A protein and the small-molecule ligand that binds it are described below.
Small molecule (SMILES): [H]/N=C(/NCCC[C@H](N)C(=O)O)NP(=O)(O)O

Binding-site contacts:
Ligand atom O2P contacts residue PRO325 of chain 1.B at 3.6 Å.
Ligand atom CG contacts residue ASP342 of chain 1.B at 3.7 Å.
Ligand atom P contacts residue ARG341 of chain 1.B at 3.5 Å.
Ligand atom NH2 contacts residue ASP342 of chain 1.B at 2.6 Å (salt-bridge).
Ligand atom O1P contacts residue ARG345 of chain 1.B at 3.7 Å.
Ligand atom NH2 contacts residue PRO338 of chain 1.B at 3.9 Å.
Ligand atom CA contacts residue ASP288 of chain 1.B at 4.2 Å.
Ligand atom O2P contacts residue SER289 of chain 1.B at 4.2 Å.
Ligand atom P contacts residue SER289 of chain 1.B at 3.8 Å.
Ligand atom P contacts residue ASP288 of chain 1.B at 4.3 Å.
Ligand atom CD contacts residue ASP342 of chain 1.B at 3.9 Å.
Ligand atom O3P contacts residue SER289 of chain 1.B at 4.3 Å.
Ligand atom N contacts residue ASP288 of chain 1.B at 3.0 Å (salt-bridge).
Ligand atom O3P contacts residue ASP342 of chain 1.B at 3.6 Å (salt-bridge).
Ligand atom CZ contacts residue ASP288 of chain 1.B at 3.9 Å.
Ligand atom O contacts residue ASP342 of chain 1.B at 4.2 Å.
Ligand atom NH1 contacts residue ARG341 of chain 1.B at 3.9 Å.
Ligand atom O contacts residue ASP288 of chain 1.B at 4.0 Å.
Ligand atom NH2 contacts residue ARG341 of chain 1.B at 4.0 Å.
Ligand atom O1P contacts residue ASP288 of chain 1.B at 3.5 Å.
Ligand atom O1P contacts residue PRO325 of chain 1.B at 3.9 Å.
Ligand atom NH2 contacts residue ASP288 of chain 1.B at 3.6 Å.
Ligand atom CD contacts residue PRO338 of chain 1.B at 3.8 Å (hydrophobic).
Ligand atom O3P contacts residue ARG341 of chain 1.B at 2.7 Å (salt-bridge).
Ligand atom O1P contacts residue ASP342 of chain 1.B at 4.1 Å.
Ligand atom P contacts residue PRO325 of chain 1.B at 3.8 Å.
Ligand atom NH2 contacts residue ARG345 of chain 1.B at 4.0 Å.
Ligand atom O2P contacts residue ARG341 of chain 1.B at 2.6 Å (salt-bridge).
Ligand atom NE contacts residue PRO338 of chain 1.B at 3.5 Å.
Ligand atom O3P contacts residue PRO325 of chain 1.B at 3.5 Å.
Ligand atom CZ contacts residue ARG341 of chain 1.B at 4.2 Å.
Ligand atom NH1 contacts residue PRO338 of chain 1.B at 4.0 Å.
Ligand atom P contacts residue ARG345 of chain 1.B at 3.7 Å.
Ligand atom O3P contacts residue ARG345 of chain 1.B at 2.6 Å (salt-bridge).
Ligand atom P contacts residue ASP342 of chain 1.B at 3.6 Å.
Ligand atom CZ contacts residue PRO338 of chain 1.B at 3.6 Å (hydrophobic).
Ligand atom O1P contacts residue SER289 of chain 1.B at 2.5 Å (h-bond).
Ligand atom NE contacts residue ASP288 of chain 1.B at 4.0 Å.
Ligand atom CZ contacts residue ASP342 of chain 1.B at 3.6 Å.
Ligand atom NE contacts residue ASP342 of chain 1.B at 2.9 Å (salt-bridge).

Sequence of chain 1.B:
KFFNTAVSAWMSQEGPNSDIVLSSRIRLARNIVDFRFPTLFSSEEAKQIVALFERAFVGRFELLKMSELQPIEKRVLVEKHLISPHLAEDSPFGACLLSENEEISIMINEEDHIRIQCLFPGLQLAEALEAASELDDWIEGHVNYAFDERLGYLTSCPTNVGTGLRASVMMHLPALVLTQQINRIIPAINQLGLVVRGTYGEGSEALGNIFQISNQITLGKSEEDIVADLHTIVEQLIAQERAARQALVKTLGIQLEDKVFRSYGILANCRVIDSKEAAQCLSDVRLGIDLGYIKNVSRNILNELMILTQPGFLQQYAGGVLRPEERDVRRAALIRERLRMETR